Sequence of chain 2.A:
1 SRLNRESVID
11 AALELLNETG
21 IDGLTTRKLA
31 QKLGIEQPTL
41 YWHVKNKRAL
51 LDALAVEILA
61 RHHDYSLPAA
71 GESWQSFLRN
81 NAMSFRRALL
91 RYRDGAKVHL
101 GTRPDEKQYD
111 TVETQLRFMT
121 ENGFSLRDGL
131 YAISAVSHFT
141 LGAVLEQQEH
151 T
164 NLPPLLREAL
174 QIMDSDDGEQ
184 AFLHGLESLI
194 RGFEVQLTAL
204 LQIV

Binding-site contacts:
Ligand atom C43 contacts residue PHE85 of chain 1.A at 3.3 Å (hydrophobic).
Ligand atom C71 contacts residue LEU130 of chain 1.A at 3.5 Å (hydrophobic).
Ligand atom C3 contacts residue HIS63 of chain 1.A at 3.9 Å.
Ligand atom C42 contacts residue ASN81 of chain 1.A at 3.0 Å.
Ligand atom O1C contacts residue PHE85 of chain 1.A at 3.2 Å.
Ligand atom C21 contacts residue HIS63 of chain 1.A at 3.7 Å.
Ligand atom C10 contacts residue PRO104 of chain 1.A at 3.8 Å (hydrophobic).
Ligand atom O10 contacts residue THR102 of chain 1.A at 3.6 Å (h-bond).
Ligand atom O12 contacts residue HIS99 of chain 1.A at 2.9 Å (h-bond).
Ligand atom C95 contacts residue HIS150 of chain 2.A at 3.3 Å.
Ligand atom C1A contacts residue PRO104 of chain 1.A at 3.8 Å (hydrophobic).
Ligand atom O21 contacts residue GLN115 of chain 1.A at 3.4 Å (h-bond).
Ligand atom O21 contacts residue HIS63 of chain 1.A at 3.1 Å.
Ligand atom N9 contacts residue LEU173 of chain 2.A at 3.8 Å.
Ligand atom C96 contacts residue ASP177 of chain 2.A at 3.5 Å.
Ligand atom C42 contacts residue SER137 of chain 1.A at 3.5 Å.
Ligand atom O3 contacts residue GLN115 of chain 1.A at 3.2 Å (h-bond).
Ligand atom C11 contacts residue MG1 of chain 1.C at 3.0 Å.
Ligand atom C1B contacts residue MG1 of chain 1.C at 3.4 Å.
Ligand atom C3 contacts residue GLN115 of chain 1.A at 3.4 Å.
Ligand atom C72 contacts residue ALA172 of chain 2.A at 3.7 Å (hydrophobic).
Ligand atom C41 contacts residue SER137 of chain 1.A at 3.6 Å.
Ligand atom O21 contacts residue SER66 of chain 1.A at 2.5 Å (h-bond).
Ligand atom C21 contacts residue SER66 of chain 1.A at 3.6 Å.
Ligand atom C43 contacts residue SER137 of chain 1.A at 3.5 Å.
Ligand atom O91 contacts residue MET176 of chain 2.A at 3.5 Å.
Ligand atom C43 contacts residue ASN81 of chain 1.A at 3.4 Å.
Ligand atom C8 contacts residue LEU173 of chain 2.A at 3.7 Å (hydrophobic).
Ligand atom O3 contacts residue ASN81 of chain 1.A at 2.9 Å (h-bond).
Ligand atom O3 contacts residue HIS63 of chain 1.A at 2.8 Å (h-bond).
Ligand atom C4 contacts residue GLN115 of chain 1.A at 3.3 Å.
Ligand atom N4 contacts residue ASN81 of chain 1.A at 2.7 Å (h-bond).
Ligand atom O12 contacts residue MG1 of chain 1.C at 1.9 Å.
Ligand atom C96 contacts residue ARG103 of chain 1.A at 3.8 Å.
Ligand atom C96 contacts residue MET176 of chain 2.A at 3.5 Å (hydrophobic).
Ligand atom C12 contacts residue MG1 of chain 1.C at 3.0 Å.
Ligand atom C5 contacts residue GLN115 of chain 1.A at 3.7 Å.
Ligand atom O11 contacts residue MG1 of chain 1.C at 2.0 Å.
Ligand atom O21 contacts residue THR111 of chain 1.A at 3.5 Å.
Ligand atom C92 contacts residue HIS150 of chain 2.A at 3.6 Å.

This protein binds this small molecule.
Small molecule (SMILES): C[NH+](C)c1cc(NC(=O)CNC(C)(C)C)c(O)c2c1C[C@H]1C[C@H]3[C@H]([NH+](C)C)C(O)=C(C(N)=O)C(=O)[C@@]3(O)C(O)=C1C2=O

Sequence of chain 1.A:
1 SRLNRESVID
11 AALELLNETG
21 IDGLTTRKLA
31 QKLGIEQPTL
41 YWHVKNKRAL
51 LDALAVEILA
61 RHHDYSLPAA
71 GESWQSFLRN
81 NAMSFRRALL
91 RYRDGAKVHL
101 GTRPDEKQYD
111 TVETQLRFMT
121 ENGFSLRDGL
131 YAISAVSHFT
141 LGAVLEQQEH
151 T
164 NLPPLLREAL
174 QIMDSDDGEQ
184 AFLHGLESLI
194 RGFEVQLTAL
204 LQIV